Sequence of chain 1.A:
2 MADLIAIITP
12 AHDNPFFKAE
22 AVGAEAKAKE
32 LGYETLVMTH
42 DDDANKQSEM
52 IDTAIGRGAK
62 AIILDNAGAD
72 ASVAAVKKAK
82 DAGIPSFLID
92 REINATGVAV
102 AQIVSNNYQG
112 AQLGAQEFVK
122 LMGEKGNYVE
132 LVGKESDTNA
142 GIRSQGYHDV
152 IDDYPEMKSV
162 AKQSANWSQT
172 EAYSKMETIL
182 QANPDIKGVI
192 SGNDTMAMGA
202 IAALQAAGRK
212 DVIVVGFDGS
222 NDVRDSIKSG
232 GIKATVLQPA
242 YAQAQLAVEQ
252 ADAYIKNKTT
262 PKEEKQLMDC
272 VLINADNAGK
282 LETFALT

Binding-site contacts:
Ligand atom C1 contacts residue ASP138 of chain 1.A at 3.4 Å.
Ligand atom C4 contacts residue ASN15 of chain 1.A at 3.5 Å.
Ligand atom O3 contacts residue ASP219 of chain 1.A at 2.5 Å (salt-bridge).
Ligand atom O1 contacts residue TRP168 of chain 1.A at 4.1 Å.
Ligand atom O3 contacts residue ARG144 of chain 1.A at 2.8 Å (salt-bridge).
Ligand atom O4 contacts residue ASN15 of chain 1.A at 2.9 Å (h-bond).
Ligand atom C5 contacts residue PHE18 of chain 1.A at 3.8 Å (hydrophobic).
Ligand atom C3 contacts residue GLN239 of chain 1.A at 3.7 Å.
Ligand atom O3 contacts residue GLN239 of chain 1.A at 3.5 Å (h-bond).
Ligand atom C5 contacts residue ASN194 of chain 1.A at 3.8 Å.
Ligand atom O1 contacts residue ASP138 of chain 1.A at 2.5 Å (salt-bridge).
Ligand atom O5 contacts residue PHE18 of chain 1.A at 3.7 Å.
Ligand atom O2 contacts residue ASP91 of chain 1.A at 2.6 Å (salt-bridge).
Ligand atom C2 contacts residue ARG144 of chain 1.A at 3.8 Å.
Ligand atom O2 contacts residue ASN140 of chain 1.A at 3.6 Å.
Ligand atom C3 contacts residue PHE17 of chain 1.A at 4.0 Å (hydrophobic).
Ligand atom C1 contacts residue ASN140 of chain 1.A at 4.0 Å.
Ligand atom O5 contacts residue TRP168 of chain 1.A at 3.4 Å (h-bond).
Ligand atom C1 contacts residue TRP168 of chain 1.A at 4.0 Å (hydrophobic).
Ligand atom O5 contacts residue ARG92 of chain 1.A at 3.0 Å (salt-bridge).
Ligand atom C4 contacts residue PHE18 of chain 1.A at 3.7 Å (hydrophobic).
Ligand atom C5 contacts residue ARG92 of chain 1.A at 3.9 Å.
Ligand atom C3 contacts residue ASP219 of chain 1.A at 3.2 Å.
Ligand atom O1 contacts residue ASP91 of chain 1.A at 3.8 Å.
Ligand atom O2 contacts residue ARG144 of chain 1.A at 2.8 Å (salt-bridge).
Ligand atom C1 contacts residue ARG92 of chain 1.A at 4.0 Å.
Ligand atom C2 contacts residue ASP91 of chain 1.A at 3.4 Å.
Ligand atom O1 contacts residue ASN140 of chain 1.A at 3.1 Å (h-bond).
Ligand atom C5 contacts residue TRP168 of chain 1.A at 3.5 Å (hydrophobic).
Ligand atom C2 contacts residue GLN239 of chain 1.A at 4.0 Å.
Ligand atom O2 contacts residue GLN239 of chain 1.A at 3.0 Å (h-bond).
Ligand atom C4 contacts residue ASN194 of chain 1.A at 3.8 Å.
Ligand atom C1 contacts residue ARG144 of chain 1.A at 3.9 Å.
Ligand atom O4 contacts residue ASN194 of chain 1.A at 2.8 Å (h-bond).
Ligand atom C4 contacts residue ASP219 of chain 1.A at 3.6 Å.
Ligand atom O1 contacts residue ARG92 of chain 1.A at 3.0 Å (salt-bridge).
Ligand atom O5 contacts residue ASP138 of chain 1.A at 3.6 Å.
Ligand atom C5 contacts residue ASN15 of chain 1.A at 4.0 Å.
Ligand atom O3 contacts residue ASN194 of chain 1.A at 3.7 Å.
Ligand atom O4 contacts residue ASP219 of chain 1.A at 2.6 Å (salt-bridge).

A protein and the small-molecule ligand that binds it are described below.
Small molecule (SMILES): O[C@@H]1[C@H](O)[C@H](O)CO[C@H]1O